Sequence of chain 1.A:
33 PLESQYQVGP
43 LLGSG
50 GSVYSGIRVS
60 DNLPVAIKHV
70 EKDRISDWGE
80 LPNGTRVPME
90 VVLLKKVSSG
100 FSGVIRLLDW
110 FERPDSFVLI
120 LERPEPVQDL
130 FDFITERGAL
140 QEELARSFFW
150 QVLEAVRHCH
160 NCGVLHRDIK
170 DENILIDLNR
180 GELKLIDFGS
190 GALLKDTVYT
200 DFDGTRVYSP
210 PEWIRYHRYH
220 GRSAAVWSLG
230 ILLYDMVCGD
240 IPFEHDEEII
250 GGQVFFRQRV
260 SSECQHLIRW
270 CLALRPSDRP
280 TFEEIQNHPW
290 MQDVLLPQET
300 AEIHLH

Binding-site contacts:
Ligand atom C8 contacts residue LEU120 of chain 1.A at 4.1 Å (hydrophobic).
Ligand atom O1 contacts residue ILE104 of chain 1.A at 4.1 Å.
Ligand atom C5 contacts residue LEU174 of chain 1.A at 4.5 Å (hydrophobic).
Ligand atom C9 contacts residue ILE185 of chain 1.A at 4.1 Å (hydrophobic).
Ligand atom C4 contacts residue LEU174 of chain 1.A at 4.4 Å (hydrophobic).
Ligand atom C7 contacts residue ILE185 of chain 1.A at 4.2 Å (hydrophobic).
Ligand atom C4 contacts residue ILE185 of chain 1.A at 4.4 Å (hydrophobic).
Ligand atom C2 contacts residue ARG122 of chain 1.A at 4.3 Å.
Ligand atom C3 contacts residue ILE104 of chain 1.A at 4.1 Å (hydrophobic).
Ligand atom C3 contacts residue ALA65 of chain 1.A at 3.6 Å (hydrophobic).
Ligand atom O1 contacts residue ASP186 of chain 1.A at 3.2 Å (salt-bridge).
Ligand atom C6 contacts residue LEU174 of chain 1.A at 4.1 Å (hydrophobic).
Ligand atom C3 contacts residue LEU174 of chain 1.A at 4.0 Å (hydrophobic).
Ligand atom C1 contacts residue ALA65 of chain 1.A at 4.4 Å (hydrophobic).
Ligand atom C1 contacts residue LEU174 of chain 1.A at 3.6 Å (hydrophobic).
Ligand atom C2 contacts residue ALA65 of chain 1.A at 3.8 Å (hydrophobic).
Ligand atom C contacts residue VAL126 of chain 1.A at 4.0 Å (hydrophobic).
Ligand atom C4 contacts residue ALA65 of chain 1.A at 4.1 Å (hydrophobic).
Ligand atom O1 contacts residue ILE185 of chain 1.A at 4.0 Å.
Ligand atom O1 contacts residue LYS67 of chain 1.A at 4.3 Å.
Ligand atom C contacts residue LEU174 of chain 1.A at 4.0 Å (hydrophobic).
Ligand atom C3 contacts residue GLU121 of chain 1.A at 3.5 Å.
Ligand atom C7 contacts residue LEU120 of chain 1.A at 3.8 Å (hydrophobic).
Ligand atom C9 contacts residue ASP186 of chain 1.A at 3.5 Å.
Ligand atom C2 contacts residue GLU121 of chain 1.A at 3.7 Å.
Ligand atom C5 contacts residue VAL52 of chain 1.A at 4.3 Å (hydrophobic).
Ligand atom O contacts residue LYS67 of chain 1.A at 2.8 Å (salt-bridge).
Ligand atom C2 contacts residue LEU174 of chain 1.A at 3.6 Å (hydrophobic).
Ligand atom O contacts residue ASP186 of chain 1.A at 3.3 Å.
Ligand atom C9 contacts residue LYS67 of chain 1.A at 3.8 Å.
Ligand atom O contacts residue GLU89 of chain 1.A at 4.3 Å.
Ligand atom C contacts residue ARG122 of chain 1.A at 4.2 Å.
Ligand atom O1 contacts residue LEU120 of chain 1.A at 3.9 Å.
Ligand atom C8 contacts residue ILE185 of chain 1.A at 4.2 Å (hydrophobic).
Ligand atom C9 contacts residue LEU120 of chain 1.A at 4.1 Å (hydrophobic).
Ligand atom C5 contacts residue ILE185 of chain 1.A at 4.2 Å (hydrophobic).

The small molecule below binds the protein below.
Small molecule (SMILES): Cc1ccc(/C=C/C(=O)O)cc1